Sequence of chain 1.B:
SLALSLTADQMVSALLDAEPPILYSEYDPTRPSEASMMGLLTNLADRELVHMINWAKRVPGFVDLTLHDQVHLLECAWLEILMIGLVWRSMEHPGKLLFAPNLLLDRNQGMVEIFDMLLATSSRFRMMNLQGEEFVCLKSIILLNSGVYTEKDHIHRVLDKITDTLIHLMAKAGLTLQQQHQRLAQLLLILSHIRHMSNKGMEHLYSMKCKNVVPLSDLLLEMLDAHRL

Binding-site contacts:
Ligand atom CB contacts residue LEU242 of chain 1.B at 3.7 Å (hydrophobic).
Ligand atom CE contacts residue GLU83 of chain 1.B at 3.3 Å.
Ligand atom CB contacts residue GLU245 of chain 1.B at 4.2 Å.
Ligand atom CD2 contacts residue GLU83 of chain 1.B at 3.9 Å.
Ligand atom CG2 contacts residue LEU242 of chain 1.B at 3.6 Å (hydrophobic).
Ligand atom CG contacts residue LEU75 of chain 1.B at 3.8 Å (hydrophobic).
Ligand atom CB contacts residue GLU245 of chain 1.B at 3.4 Å.
Ligand atom CG contacts residue ILE61 of chain 1.B at 4.0 Å (hydrophobic).
Ligand atom CD1 contacts residue ILE61 of chain 1.B at 3.5 Å (hydrophobic).
Ligand atom CA contacts residue GLU245 of chain 1.B at 3.6 Å.
Ligand atom O contacts residue LYS65 of chain 1.B at 2.9 Å (salt-bridge).
Ligand atom CD contacts residue GLU83 of chain 1.B at 3.8 Å.
Ligand atom CD2 contacts residue LEU82 of chain 1.B at 3.7 Å (hydrophobic).
Ligand atom NE2 contacts residue LEU75 of chain 1.B at 3.3 Å.
Ligand atom CG contacts residue GLU245 of chain 1.B at 3.6 Å.
Ligand atom CD2 contacts residue VAL79 of chain 1.B at 3.5 Å (hydrophobic).
Ligand atom OD1 contacts residue LYS65 of chain 1.B at 2.7 Å (salt-bridge).
Ligand atom CD1 contacts residue LEU242 of chain 1.B at 3.8 Å (hydrophobic).
Ligand atom N contacts residue LEU242 of chain 1.B at 3.8 Å.
Ligand atom C contacts residue GLU245 of chain 1.B at 3.5 Å.
Ligand atom CD2 contacts residue VAL79 of chain 1.B at 4.2 Å (hydrophobic).
Ligand atom CB contacts residue LEU75 of chain 1.B at 3.8 Å (hydrophobic).
Ligand atom CD1 contacts residue ASP241 of chain 1.B at 3.8 Å.
Ligand atom CD2 contacts residue LEU75 of chain 1.B at 3.5 Å (hydrophobic).
Ligand atom CG contacts residue LYS65 of chain 1.B at 3.4 Å.
Ligand atom N contacts residue GLU245 of chain 1.B at 4.1 Å.
Ligand atom CG1 contacts residue GLU245 of chain 1.B at 3.6 Å.
Ligand atom CA contacts residue GLU245 of chain 1.B at 3.6 Å.
Ligand atom NZ contacts residue GLU83 of chain 1.B at 2.7 Å (salt-bridge).
Ligand atom NE2 contacts residue LEU75 of chain 1.B at 4.1 Å.
Ligand atom CD1 contacts residue VAL79 of chain 1.B at 3.5 Å (hydrophobic).
Ligand atom CD2 contacts residue MET246 of chain 1.B at 3.8 Å (hydrophobic).
Ligand atom OD2 contacts residue LYS65 of chain 1.B at 3.6 Å (salt-bridge).
Ligand atom CD1 contacts residue LEU82 of chain 1.B at 4.1 Å (hydrophobic).
Ligand atom N contacts residue GLU245 of chain 1.B at 2.7 Å (salt-bridge).
Ligand atom CA contacts residue LYS65 of chain 1.B at 3.7 Å.
Ligand atom CD2 contacts residue GLN78 of chain 1.B at 3.8 Å.
Ligand atom C contacts residue LYS65 of chain 1.B at 3.6 Å.
Ligand atom CD1 contacts residue GLU245 of chain 1.B at 4.0 Å.
Ligand atom CD2 contacts residue ILE61 of chain 1.B at 3.8 Å (hydrophobic).

This protein binds this small molecule.
Small molecule (SMILES): CC[C@H](C)[C@H](NC(=O)[C@@H](N)CCCCN)C(=O)N[C@@H](CC(C)C)C(=O)N[C@@H](Cc1cnc[nH]1)C(=O)N[C@@H](CCCN=C(N)N)C(=O)N[C@@H](CC(C)C)C(=O)N[C@@H](CC(C)C)C(=O)N[C@@H](CCC(N)=O)C(=O)N[C@H](C=O)CC(=O)O